This protein binds this small molecule.
Small molecule (SMILES): CC(=O)N[C@@H]1[C@@H](O)[C@H](O)[C@@H](CO)O[C@H]1O

Sequence of chain 1.A:
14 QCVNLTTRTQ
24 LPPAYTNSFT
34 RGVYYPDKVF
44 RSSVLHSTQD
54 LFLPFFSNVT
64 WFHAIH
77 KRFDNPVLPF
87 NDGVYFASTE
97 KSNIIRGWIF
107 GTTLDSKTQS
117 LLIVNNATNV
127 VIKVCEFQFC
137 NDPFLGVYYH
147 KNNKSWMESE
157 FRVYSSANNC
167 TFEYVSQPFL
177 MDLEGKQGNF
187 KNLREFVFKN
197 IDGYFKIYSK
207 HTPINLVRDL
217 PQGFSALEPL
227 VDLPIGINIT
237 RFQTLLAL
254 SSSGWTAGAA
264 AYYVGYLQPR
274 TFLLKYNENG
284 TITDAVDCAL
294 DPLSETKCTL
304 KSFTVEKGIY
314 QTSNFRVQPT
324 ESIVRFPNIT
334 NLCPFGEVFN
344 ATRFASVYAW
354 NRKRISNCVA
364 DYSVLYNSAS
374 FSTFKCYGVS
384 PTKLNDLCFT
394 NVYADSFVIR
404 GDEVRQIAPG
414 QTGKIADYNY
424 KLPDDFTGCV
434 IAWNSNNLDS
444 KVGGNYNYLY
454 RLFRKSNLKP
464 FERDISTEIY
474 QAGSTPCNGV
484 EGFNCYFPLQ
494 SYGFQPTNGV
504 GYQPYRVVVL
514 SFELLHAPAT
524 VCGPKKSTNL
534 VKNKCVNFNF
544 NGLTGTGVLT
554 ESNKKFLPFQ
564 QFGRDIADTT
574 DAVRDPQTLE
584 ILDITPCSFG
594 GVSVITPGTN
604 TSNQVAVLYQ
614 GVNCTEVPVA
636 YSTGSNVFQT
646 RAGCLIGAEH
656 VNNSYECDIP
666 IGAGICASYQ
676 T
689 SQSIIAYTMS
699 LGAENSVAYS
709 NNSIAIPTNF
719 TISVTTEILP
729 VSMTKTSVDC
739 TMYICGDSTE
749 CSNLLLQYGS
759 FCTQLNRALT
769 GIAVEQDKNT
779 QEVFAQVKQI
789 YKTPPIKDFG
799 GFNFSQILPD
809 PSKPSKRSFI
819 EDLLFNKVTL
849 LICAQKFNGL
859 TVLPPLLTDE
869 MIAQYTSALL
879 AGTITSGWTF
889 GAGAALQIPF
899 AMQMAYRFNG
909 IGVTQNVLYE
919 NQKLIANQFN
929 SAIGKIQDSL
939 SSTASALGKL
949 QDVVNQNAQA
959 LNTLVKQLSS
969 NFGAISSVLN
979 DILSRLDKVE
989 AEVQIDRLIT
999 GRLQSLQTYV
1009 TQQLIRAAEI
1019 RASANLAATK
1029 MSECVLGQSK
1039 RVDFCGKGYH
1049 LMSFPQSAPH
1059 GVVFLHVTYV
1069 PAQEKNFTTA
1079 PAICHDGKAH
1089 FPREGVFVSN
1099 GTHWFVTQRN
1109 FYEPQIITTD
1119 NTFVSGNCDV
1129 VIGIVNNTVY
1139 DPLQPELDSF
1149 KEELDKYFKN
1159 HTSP

Binding-site contacts:
Ligand atom C2 contacts residue ASN61 of chain 1.A at 2.5 Å.
Ligand atom O5 contacts residue ASN61 of chain 1.A at 2.4 Å (h-bond).
Ligand atom N2 contacts residue ASN61 of chain 1.A at 2.9 Å (h-bond).
Ligand atom N2 contacts residue TYR28 of chain 1.A at 4.4 Å.
Ligand atom C1 contacts residue TYR28 of chain 1.A at 3.6 Å (hydrophobic).
Ligand atom C4 contacts residue ASN61 of chain 1.A at 4.3 Å.
Ligand atom C6 contacts residue TYR28 of chain 1.A at 4.0 Å (hydrophobic).
Ligand atom C7 contacts residue ASN61 of chain 1.A at 3.5 Å.
Ligand atom O6 contacts residue TYR28 of chain 1.A at 4.1 Å.
Ligand atom C5 contacts residue TYR28 of chain 1.A at 4.0 Å (hydrophobic).
Ligand atom O5 contacts residue TYR28 of chain 1.A at 3.8 Å.
Ligand atom O7 contacts residue ASN61 of chain 1.A at 3.7 Å.
Ligand atom C8 contacts residue ASN61 of chain 1.A at 3.8 Å.
Ligand atom C3 contacts residue ASN61 of chain 1.A at 3.8 Å.
Ligand atom C5 contacts residue ASN61 of chain 1.A at 3.7 Å.
Ligand atom C1 contacts residue ASN61 of chain 1.A at 1.4 Å.